Binding-site contacts:
Ligand atom CAK contacts residue ARG97 of chain 1.A at 4.0 Å.
Ligand atom OAC contacts residue SER98 of chain 1.A at 2.7 Å (h-bond).
Ligand atom CAP contacts residue CYS94 of chain 1.A at 3.7 Å (hydrophobic).
Ligand atom CLAE contacts residue SER98 of chain 1.A at 3.6 Å.
Ligand atom CAB contacts residue ILE150 of chain 1.A at 3.6 Å (hydrophobic).
Ligand atom CLAE contacts residue ARG97 of chain 1.A at 3.8 Å.
Ligand atom CAN contacts residue ARG97 of chain 1.A at 3.4 Å.
Ligand atom CAL contacts residue ILE150 of chain 1.A at 3.9 Å (hydrophobic).
Ligand atom CAA contacts residue LEU149 of chain 1.A at 3.6 Å (hydrophobic).
Ligand atom CAR contacts residue ARG97 of chain 1.A at 3.6 Å.
Ligand atom CAJ contacts residue CYS94 of chain 1.A at 3.7 Å (hydrophobic).
Ligand atom CAR contacts residue SER151 of chain 1.A at 3.8 Å.
Ligand atom CAB contacts residue CYS94 of chain 1.A at 3.5 Å (hydrophobic).
Ligand atom OAD contacts residue ARG97 of chain 1.A at 3.7 Å.
Ligand atom CAM contacts residue CYS94 of chain 1.A at 3.7 Å (hydrophobic).
Ligand atom CAR contacts residue ILE150 of chain 1.A at 3.6 Å (hydrophobic).
Ligand atom CAT contacts residue ILE150 of chain 1.A at 3.7 Å (hydrophobic).
Ligand atom CAQ contacts residue ARG97 of chain 1.A at 3.5 Å.
Ligand atom CAA contacts residue VAL148 of chain 1.A at 3.5 Å (hydrophobic).
Ligand atom OAC contacts residue ILE135 of chain 1.A at 3.8 Å.
Ligand atom CAK contacts residue ILE150 of chain 1.A at 3.7 Å (hydrophobic).
Ligand atom CLAH contacts residue ARG97 of chain 1.A at 4.0 Å.
Ligand atom OAD contacts residue ILE150 of chain 1.A at 3.9 Å.
Ligand atom CAQ contacts residue SER151 of chain 1.A at 3.9 Å.
Ligand atom OAD contacts residue GLU152 of chain 1.A at 3.4 Å (salt-bridge).
Ligand atom CAN contacts residue SER151 of chain 1.A at 3.3 Å.
Ligand atom CLAE contacts residue ILE135 of chain 1.A at 4.0 Å.
Ligand atom CAL contacts residue LEU149 of chain 1.A at 3.6 Å (hydrophobic).
Ligand atom CAO contacts residue CYS94 of chain 1.A at 3.9 Å (hydrophobic).
Ligand atom CLAF contacts residue MET173 of chain 1.A at 3.8 Å.
Ligand atom CLAG contacts residue GLY93 of chain 1.A at 3.9 Å.
Ligand atom CAI contacts residue ARG97 of chain 1.A at 4.0 Å.
Ligand atom CAQ contacts residue ILE150 of chain 1.A at 3.9 Å (hydrophobic).
Ligand atom CAM contacts residue SER98 of chain 1.A at 3.8 Å.
Ligand atom CAA contacts residue LEU139 of chain 1.A at 3.2 Å (hydrophobic).
Ligand atom OAC contacts residue CYS94 of chain 1.A at 3.9 Å.
Ligand atom CLAH contacts residue GLU152 of chain 1.A at 3.4 Å.
Ligand atom CAN contacts residue ILE150 of chain 1.A at 3.8 Å (hydrophobic).
Ligand atom OAD contacts residue SER151 of chain 1.A at 2.9 Å (h-bond).
Ligand atom CLAF contacts residue CYS94 of chain 1.A at 3.7 Å.

A protein and the small-molecule ligand that binds it are described below.
Small molecule (SMILES): CC(C)(c1cc(Cl)c(O)c(Cl)c1)c1cc(Cl)c(O)c(Cl)c1

Sequence of chain 1.A:
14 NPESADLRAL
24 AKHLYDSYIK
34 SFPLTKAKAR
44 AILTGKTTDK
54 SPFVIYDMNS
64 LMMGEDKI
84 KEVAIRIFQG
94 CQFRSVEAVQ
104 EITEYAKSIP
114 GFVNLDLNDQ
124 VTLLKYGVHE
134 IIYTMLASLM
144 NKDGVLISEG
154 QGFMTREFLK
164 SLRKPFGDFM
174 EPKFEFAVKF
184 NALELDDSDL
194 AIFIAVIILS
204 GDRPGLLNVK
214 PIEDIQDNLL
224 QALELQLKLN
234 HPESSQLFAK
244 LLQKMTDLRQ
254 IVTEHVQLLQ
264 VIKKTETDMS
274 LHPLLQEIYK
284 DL